Binding-site contacts:
Ligand atom O4 contacts residue GLY400 of chain 2.E at 3.0 Å.
Ligand atom O7 contacts residue LYS167 of chain 2.E at 3.2 Å (salt-bridge).
Ligand atom O4 contacts residue SER399 of chain 2.E at 3.1 Å (h-bond).
Ligand atom O4P contacts residue HIS322 of chain 2.E at 3.0 Å (h-bond).
Ligand atom O3P contacts residue LYS330 of chain 2.E at 2.7 Å (salt-bridge).
Ligand atom O2 contacts residue KCX193 of chain 2.E at 2.9 Å (h-bond).
Ligand atom O3P contacts residue GLY400 of chain 2.E at 3.6 Å.
Ligand atom O1P contacts residue ILE165 of chain 2.E at 3.5 Å.
Ligand atom O2P contacts residue THR62 of chain 1.E at 2.8 Å (h-bond).
Ligand atom O7 contacts residue GLU196 of chain 2.E at 3.1 Å (salt-bridge).
Ligand atom O7 contacts residue MG1 of chain 2.W at 2.1 Å.
Ligand atom O7 contacts residue ASN115 of chain 1.E at 3.5 Å (h-bond).
Ligand atom O2P contacts residue SER425 of chain 2.E at 2.9 Å (h-bond).
Ligand atom O1P contacts residue GLY424 of chain 2.E at 2.8 Å (h-bond).
Ligand atom O2P contacts residue LYS167 of chain 2.E at 3.4 Å.
Ligand atom O2 contacts residue MG1 of chain 2.W at 2.3 Å.
Ligand atom O6 contacts residue LYS330 of chain 2.E at 3.1 Å (salt-bridge).
Ligand atom O3 contacts residue MG1 of chain 2.W at 2.4 Å.
Ligand atom O5P contacts residue ARG289 of chain 2.E at 3.2 Å (salt-bridge).
Ligand atom C3 contacts residue KCX193 of chain 2.E at 3.2 Å.
Ligand atom C2 contacts residue MG1 of chain 2.W at 2.9 Å.
Ligand atom C contacts residue MG1 of chain 2.W at 2.9 Å.
Ligand atom O7 contacts residue ASP195 of chain 2.E at 2.9 Å (salt-bridge).
Ligand atom O7 contacts residue LYS169 of chain 2.E at 3.1 Å.
Ligand atom O3 contacts residue ASN115 of chain 1.E at 3.1 Å (h-bond).
Ligand atom O2 contacts residue ILE165 of chain 2.E at 3.3 Å.
Ligand atom O6 contacts residue GLU57 of chain 1.E at 3.5 Å (salt-bridge).
Ligand atom C1 contacts residue SER399 of chain 2.E at 3.4 Å.
Ligand atom O3 contacts residue HIS288 of chain 2.E at 2.8 Å (h-bond).
Ligand atom O3P contacts residue GLY401 of chain 2.E at 2.7 Å (h-bond).
Ligand atom O3 contacts residue GLU196 of chain 2.E at 2.8 Å (salt-bridge).
Ligand atom C5 contacts residue ASN115 of chain 1.E at 3.5 Å.
Ligand atom O5 contacts residue MET331 of chain 2.E at 3.5 Å.
Ligand atom O1 contacts residue LYS167 of chain 2.E at 3.1 Å (salt-bridge).
Ligand atom O3 contacts residue KCX193 of chain 2.E at 2.6 Å (h-bond).
Ligand atom C3 contacts residue MG1 of chain 2.W at 3.2 Å.
Ligand atom C contacts residue LYS167 of chain 2.E at 3.4 Å.
Ligand atom O6P contacts residue ARG289 of chain 2.E at 3.1 Å (salt-bridge).
Ligand atom O4P contacts residue SER399 of chain 2.E at 3.3 Å (h-bond).
Ligand atom C3 contacts residue SER399 of chain 2.E at 3.5 Å.

The protein below binds the small molecule below.
Small molecule (SMILES): O=C(O)[C@@](O)(COP(=O)(O)O)[C@H](O)[C@H](O)COP(=O)(O)O

Sequence of chain 2.E:
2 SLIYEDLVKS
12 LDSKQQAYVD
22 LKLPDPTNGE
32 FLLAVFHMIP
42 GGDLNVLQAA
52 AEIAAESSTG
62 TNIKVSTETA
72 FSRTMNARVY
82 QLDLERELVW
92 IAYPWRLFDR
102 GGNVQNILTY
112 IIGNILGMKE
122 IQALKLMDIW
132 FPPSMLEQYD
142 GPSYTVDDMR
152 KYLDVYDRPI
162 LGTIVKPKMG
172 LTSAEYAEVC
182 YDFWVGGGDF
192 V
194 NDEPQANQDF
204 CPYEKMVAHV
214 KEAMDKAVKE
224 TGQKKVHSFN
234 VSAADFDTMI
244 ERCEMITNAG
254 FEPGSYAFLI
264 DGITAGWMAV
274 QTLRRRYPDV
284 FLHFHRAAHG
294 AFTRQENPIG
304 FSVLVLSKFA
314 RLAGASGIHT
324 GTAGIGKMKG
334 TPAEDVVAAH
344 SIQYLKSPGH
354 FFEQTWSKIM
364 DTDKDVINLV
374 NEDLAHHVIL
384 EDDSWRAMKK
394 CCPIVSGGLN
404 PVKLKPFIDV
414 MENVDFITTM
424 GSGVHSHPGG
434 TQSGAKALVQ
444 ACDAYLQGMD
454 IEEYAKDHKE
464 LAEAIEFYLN

Sequence of chain 1.E:
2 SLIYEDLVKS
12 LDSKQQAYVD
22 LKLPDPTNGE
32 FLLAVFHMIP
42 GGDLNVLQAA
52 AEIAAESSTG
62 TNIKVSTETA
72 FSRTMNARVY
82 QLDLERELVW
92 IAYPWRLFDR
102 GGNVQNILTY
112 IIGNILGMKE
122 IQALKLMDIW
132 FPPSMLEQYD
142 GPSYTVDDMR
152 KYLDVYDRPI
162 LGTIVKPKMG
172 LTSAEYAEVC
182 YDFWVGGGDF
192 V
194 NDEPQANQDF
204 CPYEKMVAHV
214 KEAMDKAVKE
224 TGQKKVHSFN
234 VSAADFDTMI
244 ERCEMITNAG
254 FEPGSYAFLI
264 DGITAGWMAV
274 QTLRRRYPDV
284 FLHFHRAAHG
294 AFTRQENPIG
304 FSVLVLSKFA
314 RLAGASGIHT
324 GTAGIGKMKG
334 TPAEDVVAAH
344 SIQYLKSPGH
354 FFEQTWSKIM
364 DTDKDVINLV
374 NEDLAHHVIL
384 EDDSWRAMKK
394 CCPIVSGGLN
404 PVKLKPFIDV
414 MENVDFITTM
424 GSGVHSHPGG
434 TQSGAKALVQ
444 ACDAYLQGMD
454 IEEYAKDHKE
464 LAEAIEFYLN